Sequence of chain 1.B:
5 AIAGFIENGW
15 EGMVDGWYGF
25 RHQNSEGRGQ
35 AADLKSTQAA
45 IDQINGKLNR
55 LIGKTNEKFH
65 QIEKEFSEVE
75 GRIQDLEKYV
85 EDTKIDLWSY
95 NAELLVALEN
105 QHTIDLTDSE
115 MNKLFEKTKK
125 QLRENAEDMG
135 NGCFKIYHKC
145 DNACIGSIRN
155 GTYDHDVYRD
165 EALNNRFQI

Sequence of chain 1.A:
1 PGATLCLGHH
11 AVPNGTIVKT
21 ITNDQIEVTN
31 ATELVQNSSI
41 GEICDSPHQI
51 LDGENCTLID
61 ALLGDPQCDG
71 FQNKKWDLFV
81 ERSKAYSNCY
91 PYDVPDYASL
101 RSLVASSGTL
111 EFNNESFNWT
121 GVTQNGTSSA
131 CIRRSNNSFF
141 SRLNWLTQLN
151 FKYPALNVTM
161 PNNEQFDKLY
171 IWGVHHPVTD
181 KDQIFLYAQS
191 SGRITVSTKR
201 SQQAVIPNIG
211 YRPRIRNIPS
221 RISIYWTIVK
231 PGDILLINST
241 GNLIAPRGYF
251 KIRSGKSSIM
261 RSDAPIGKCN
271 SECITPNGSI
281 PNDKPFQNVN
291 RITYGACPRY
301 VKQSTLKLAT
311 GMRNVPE

The protein below binds the small molecule below.
Small molecule (SMILES): CC(=O)N[C@H]1[C@H](O[C@H]2[C@H](O)[C@@H](NC(C)=O)CO[C@@H]2CO)O[C@H](CO)[C@@H](O[C@@H]2O[C@H](CO)[C@@H](O)[C@H](O[C@H]3O[C@H](CO)[C@@H](O)[C@H](O)[C@@H]3O)[C@@H]2O)[C@@H]1O

Binding-site contacts:
Ligand atom O7 contacts residue THR32 of chain 1.A at 4.3 Å.
Ligand atom C4 contacts residue ASN30 of chain 1.A at 4.3 Å.
Ligand atom O6 contacts residue THR310 of chain 1.A at 4.1 Å.
Ligand atom N2 contacts residue ASN30 of chain 1.A at 3.0 Å (h-bond).
Ligand atom C5 contacts residue THR310 of chain 1.A at 4.2 Å.
Ligand atom C7 contacts residue THR32 of chain 1.A at 4.3 Å.
Ligand atom C6 contacts residue THR32 of chain 1.A at 4.4 Å.
Ligand atom C6 contacts residue THR310 of chain 1.A at 4.1 Å.
Ligand atom C1 contacts residue ASN30 of chain 1.A at 1.4 Å.
Ligand atom O7 contacts residue ASN30 of chain 1.A at 3.6 Å.
Ligand atom C7 contacts residue ASN30 of chain 1.A at 3.5 Å.
Ligand atom C2 contacts residue ASN30 of chain 1.A at 2.5 Å.
Ligand atom C5 contacts residue ASN30 of chain 1.A at 3.6 Å.
Ligand atom O5 contacts residue ASN30 of chain 1.A at 2.3 Å (h-bond).
Ligand atom C8 contacts residue THR32 of chain 1.A at 3.6 Å.
Ligand atom O6 contacts residue LEU52 of chain 1.B at 3.2 Å.
Ligand atom O5 contacts residue THR310 of chain 1.A at 3.1 Å (h-bond).
Ligand atom C1 contacts residue THR310 of chain 1.A at 3.7 Å.
Ligand atom C6 contacts residue LEU52 of chain 1.B at 3.9 Å (hydrophobic).
Ligand atom C3 contacts residue ASN30 of chain 1.A at 3.8 Å.